Binding-site contacts:
Ligand atom CG contacts residue PHE230 of chain 1.C at 4.1 Å (hydrophobic).
Ligand atom OE1 contacts residue ASN231 of chain 1.C at 3.5 Å (h-bond).
Ligand atom O contacts residue ARG129 of chain 1.C at 3.1 Å (salt-bridge).
Ligand atom C contacts residue ARG129 of chain 1.C at 3.9 Å.
Ligand atom OE2 contacts residue ALA224 of chain 1.C at 3.5 Å (h-bond).
Ligand atom OXT contacts residue ARG129 of chain 1.C at 4.1 Å.
Ligand atom CB contacts residue GLY229 of chain 1.C at 3.0 Å.
Ligand atom CG contacts residue VAL227 of chain 1.C at 3.4 Å (hydrophobic).
Ligand atom OE2 contacts residue PHE230 of chain 1.C at 3.3 Å.
Ligand atom CA contacts residue GLY229 of chain 1.C at 4.1 Å.
Ligand atom OE2 contacts residue VAL227 of chain 1.C at 3.8 Å.
Ligand atom CB contacts residue PHE230 of chain 1.C at 3.8 Å (hydrophobic).
Ligand atom OE1 contacts residue PHE230 of chain 1.C at 3.5 Å.
Ligand atom CG contacts residue GLY229 of chain 1.C at 3.9 Å.
Ligand atom OE1 contacts residue GLY229 of chain 1.C at 4.3 Å.
Ligand atom CD contacts residue PHE230 of chain 1.C at 3.5 Å (hydrophobic).
Ligand atom OE2 contacts residue LYS225 of chain 1.C at 3.9 Å.
Ligand atom CB contacts residue VAL227 of chain 1.C at 3.9 Å (hydrophobic).
Ligand atom OXT contacts residue GLY228 of chain 1.C at 4.5 Å.
Ligand atom CB contacts residue GLY228 of chain 1.C at 3.9 Å.
Ligand atom CD contacts residue VAL227 of chain 1.C at 3.8 Å (hydrophobic).
Ligand atom CD contacts residue ASN231 of chain 1.C at 4.4 Å.
Ligand atom CG contacts residue GLY228 of chain 1.C at 4.3 Å.
Ligand atom C contacts residue GLY229 of chain 1.C at 4.1 Å.
Ligand atom CG contacts residue LYS225 of chain 1.C at 4.4 Å.
Ligand atom OXT contacts residue GLY229 of chain 1.C at 3.8 Å.

This small molecule binds to this protein.
Small molecule (SMILES): N[C@@H](CCC(=O)O)C(=O)O

Sequence of chain 1.C:
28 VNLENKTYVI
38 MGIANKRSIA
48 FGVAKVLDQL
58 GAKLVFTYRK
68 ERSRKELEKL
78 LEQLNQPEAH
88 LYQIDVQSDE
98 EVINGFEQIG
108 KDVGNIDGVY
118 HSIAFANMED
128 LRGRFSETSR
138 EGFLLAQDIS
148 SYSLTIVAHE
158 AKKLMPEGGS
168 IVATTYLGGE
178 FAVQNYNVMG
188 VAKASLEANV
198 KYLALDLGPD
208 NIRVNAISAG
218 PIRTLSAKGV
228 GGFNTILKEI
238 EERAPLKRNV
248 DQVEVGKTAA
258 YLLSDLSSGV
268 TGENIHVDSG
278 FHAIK